This small molecule binds to this protein.
Small molecule (SMILES): CC(=O)N[C@@H]1[C@@H](O)[C@H](O)[C@@H](CO)O[C@H]1O

Sequence of chain 1.C:
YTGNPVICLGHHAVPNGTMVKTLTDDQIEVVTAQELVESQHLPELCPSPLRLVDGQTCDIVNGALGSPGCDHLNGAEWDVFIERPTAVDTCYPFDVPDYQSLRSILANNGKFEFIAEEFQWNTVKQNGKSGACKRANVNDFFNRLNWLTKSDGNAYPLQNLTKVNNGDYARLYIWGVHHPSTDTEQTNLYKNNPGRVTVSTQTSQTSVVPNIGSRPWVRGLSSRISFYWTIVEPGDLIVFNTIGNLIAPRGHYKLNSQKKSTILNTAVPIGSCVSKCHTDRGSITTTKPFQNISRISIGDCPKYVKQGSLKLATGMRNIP

Binding-site contacts:
Ligand atom C1 contacts residue SER46 of chain 1.C at 4.3 Å.
Ligand atom N2 contacts residue ASN299 of chain 1.C at 3.0 Å (h-bond).
Ligand atom C3 contacts residue ASN299 of chain 1.C at 3.8 Å.
Ligand atom C8 contacts residue ARG288 of chain 1.C at 4.4 Å.
Ligand atom C8 contacts residue ASN299 of chain 1.C at 4.1 Å.
Ligand atom C7 contacts residue ASN299 of chain 1.C at 3.8 Å.
Ligand atom C6 contacts residue GLY315 of chain 1.C at 3.6 Å.
Ligand atom C5 contacts residue SER46 of chain 1.C at 4.1 Å.
Ligand atom O6 contacts residue GLY315 of chain 1.C at 3.1 Å (h-bond).
Ligand atom C1 contacts residue ASN299 of chain 1.C at 1.4 Å.
Ligand atom O6 contacts residue SER46 of chain 1.C at 3.8 Å.
Ligand atom O7 contacts residue ASN299 of chain 1.C at 4.2 Å.
Ligand atom C1 contacts residue GLY315 of chain 1.C at 4.2 Å.
Ligand atom O5 contacts residue GLY315 of chain 1.C at 3.4 Å.
Ligand atom C5 contacts residue ASN299 of chain 1.C at 3.6 Å.
Ligand atom C5 contacts residue GLY315 of chain 1.C at 4.3 Å.
Ligand atom O5 contacts residue SER46 of chain 1.C at 4.1 Å.
Ligand atom O5 contacts residue ASN299 of chain 1.C at 2.3 Å (h-bond).
Ligand atom C4 contacts residue ASN299 of chain 1.C at 4.2 Å.
Ligand atom C2 contacts residue ASN299 of chain 1.C at 2.5 Å.